Binding-site contacts:
Ligand atom O7' contacts residue GLY79 of chain 1.A at 2.9 Å (h-bond).
Ligand atom O2A contacts residue LEU82 of chain 1.A at 3.5 Å (h-bond).
Ligand atom O3A contacts residue PRO296 of chain 1.A at 3.5 Å.
Ligand atom C4' contacts residue PRO292 of chain 1.A at 3.4 Å (hydrophobic).
Ligand atom F1 contacts residue VAL86 of chain 1.A at 3.7 Å.
Ligand atom O4' contacts residue PRO292 of chain 1.A at 3.3 Å.
Ligand atom O5 contacts residue LYS228 of chain 1.A at 3.2 Å (salt-bridge).
Ligand atom O1A contacts residue GLY83 of chain 1.A at 3.7 Å.
Ligand atom C5' contacts residue PRO292 of chain 1.A at 3.6 Å (hydrophobic).
Ligand atom O2' contacts residue MAN2 of chain 1.C at 2.6 Å (h-bond).
Ligand atom O3 contacts residue GLU300 of chain 1.A at 2.5 Å (salt-bridge).
Ligand atom C8' contacts residue GLY80 of chain 1.A at 3.5 Å.
Ligand atom F1 contacts residue GLY83 of chain 1.A at 3.7 Å.
Ligand atom O7' contacts residue GLY80 of chain 1.A at 3.5 Å.
Ligand atom C8' contacts residue GLY79 of chain 1.A at 3.1 Å.
Ligand atom O1B contacts residue TYR226 of chain 1.A at 2.6 Å (h-bond).
Ligand atom C4 contacts residue GLU300 of chain 1.A at 3.5 Å.
Ligand atom O6 contacts residue LYS228 of chain 1.A at 3.2 Å.
Ligand atom O1A contacts residue LYS228 of chain 1.A at 3.3 Å (salt-bridge).
Ligand atom F1 contacts residue PRO296 of chain 1.A at 3.2 Å.
Ligand atom O1A contacts residue PRO81 of chain 1.A at 3.5 Å.
Ligand atom C7' contacts residue GLY79 of chain 1.A at 3.4 Å.
Ligand atom O2' contacts residue PHE324 of chain 1.A at 3.6 Å.
Ligand atom C8' contacts residue PRO81 of chain 1.A at 3.6 Å (hydrophobic).
Ligand atom C2 contacts residue LEU82 of chain 1.A at 3.6 Å (hydrophobic).
Ligand atom O1B contacts residue PRO296 of chain 1.A at 3.5 Å.
Ligand atom O2B contacts residue TYR226 of chain 1.A at 3.7 Å.
Ligand atom O1A contacts residue LEU82 of chain 1.A at 2.8 Å (h-bond).
Ligand atom C3' contacts residue MAN2 of chain 1.C at 3.3 Å.
Ligand atom O1 contacts residue ALA297 of chain 1.A at 3.7 Å.
Ligand atom O1B contacts residue GLY295 of chain 1.A at 3.5 Å.
Ligand atom C3 contacts residue GLU300 of chain 1.A at 3.4 Å.
Ligand atom O4 contacts residue GLU300 of chain 1.A at 2.6 Å (salt-bridge).
Ligand atom O3' contacts residue MAN2 of chain 1.C at 2.4 Å (h-bond).
Ligand atom O1B contacts residue ALA297 of chain 1.A at 3.2 Å (h-bond).
Ligand atom C2' contacts residue MAN2 of chain 1.C at 3.3 Å.
Ligand atom O2A contacts residue GLY83 of chain 1.A at 2.8 Å (h-bond).
Ligand atom O3 contacts residue VAL86 of chain 1.A at 3.7 Å.
Ligand atom O2B contacts residue LYS228 of chain 1.A at 3.7 Å.
Ligand atom PA contacts residue GLY83 of chain 1.A at 3.7 Å.

Sequence of chain 1.A:
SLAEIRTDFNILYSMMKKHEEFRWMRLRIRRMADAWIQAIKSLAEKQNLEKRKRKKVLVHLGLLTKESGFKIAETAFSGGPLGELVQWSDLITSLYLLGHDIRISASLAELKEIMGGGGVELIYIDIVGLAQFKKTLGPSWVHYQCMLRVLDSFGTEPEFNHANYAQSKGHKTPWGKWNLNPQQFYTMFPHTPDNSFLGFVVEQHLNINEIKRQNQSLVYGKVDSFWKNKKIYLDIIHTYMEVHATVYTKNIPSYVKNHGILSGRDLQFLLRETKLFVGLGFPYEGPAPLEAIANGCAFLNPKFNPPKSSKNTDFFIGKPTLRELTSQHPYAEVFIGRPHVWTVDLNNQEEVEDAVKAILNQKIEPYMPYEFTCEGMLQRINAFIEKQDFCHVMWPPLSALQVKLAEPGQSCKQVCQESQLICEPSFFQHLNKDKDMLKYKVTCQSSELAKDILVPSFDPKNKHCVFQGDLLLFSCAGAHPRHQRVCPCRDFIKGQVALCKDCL

This protein binds this small molecule.
Small molecule (SMILES): O=c1ccn([C@@H]2O[C@H](CO[P](=O)(O)O[P](=O)(O)O[C@H]3O[C@H](CO)[C@@H](O)[C@H](O)[C@H]3F)[C@@H](O)[C@H]2O)c(=O)[nH]1